The small molecule below binds the protein below.
Small molecule (SMILES): CC(=O)N[C@@H]1[C@@H](O)[C@H](O)[C@@H](CO)O[C@H]1O

Sequence of chain 3.A:
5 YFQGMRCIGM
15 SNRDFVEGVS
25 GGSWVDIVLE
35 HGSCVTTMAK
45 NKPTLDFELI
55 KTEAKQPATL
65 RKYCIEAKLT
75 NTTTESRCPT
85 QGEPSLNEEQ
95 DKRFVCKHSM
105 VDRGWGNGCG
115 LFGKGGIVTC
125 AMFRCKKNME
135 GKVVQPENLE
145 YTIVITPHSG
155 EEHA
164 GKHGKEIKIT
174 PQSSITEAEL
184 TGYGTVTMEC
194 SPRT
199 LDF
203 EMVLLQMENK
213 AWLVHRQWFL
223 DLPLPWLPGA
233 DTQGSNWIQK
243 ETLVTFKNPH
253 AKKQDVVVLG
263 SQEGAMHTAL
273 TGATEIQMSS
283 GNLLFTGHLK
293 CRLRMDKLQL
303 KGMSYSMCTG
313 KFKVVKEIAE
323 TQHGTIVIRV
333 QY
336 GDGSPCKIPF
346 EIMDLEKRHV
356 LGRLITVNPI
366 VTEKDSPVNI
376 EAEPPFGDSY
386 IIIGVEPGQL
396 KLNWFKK

Binding-site contacts:
Ligand atom O6 contacts residue NAG1 of chain 3.N at 4.1 Å.
Ligand atom C8 contacts residue PHE98 of chain 3.A at 3.6 Å (hydrophobic).
Ligand atom O6 contacts residue GLU46 of chain 3.B at 3.8 Å.
Ligand atom O6 contacts residue ASN75 of chain 3.A at 3.8 Å.
Ligand atom C5 contacts residue ASN75 of chain 3.A at 3.2 Å.
Ligand atom C2 contacts residue NAG1 of chain 3.N at 4.1 Å.
Ligand atom C6 contacts residue NAG1 of chain 3.N at 3.4 Å.
Ligand atom O6 contacts residue THR48 of chain 3.B at 4.0 Å.
Ligand atom C5 contacts residue NAG1 of chain 3.N at 3.7 Å.
Ligand atom O7 contacts residue MET126 of chain 3.A at 3.1 Å.
Ligand atom C1 contacts residue ASN75 of chain 3.A at 1.3 Å.
Ligand atom C8 contacts residue ASN75 of chain 3.A at 3.0 Å.
Ligand atom C4 contacts residue NAG1 of chain 3.N at 2.9 Å.
Ligand atom N2 contacts residue ASN75 of chain 3.A at 3.0 Å (h-bond).
Ligand atom O4 contacts residue NAG1 of chain 3.N at 1.6 Å.
Ligand atom C6 contacts residue CYS45 of chain 3.B at 4.4 Å (hydrophobic).
Ligand atom C7 contacts residue MET126 of chain 3.A at 3.8 Å (hydrophobic).
Ligand atom C3 contacts residue NAG1 of chain 3.N at 3.3 Å.
Ligand atom C4 contacts residue ASN75 of chain 3.A at 4.0 Å.
Ligand atom O7 contacts residue ASN75 of chain 3.A at 3.2 Å (h-bond).
Ligand atom C6 contacts residue ASN75 of chain 3.A at 3.8 Å.
Ligand atom O5 contacts residue ASN75 of chain 3.A at 2.1 Å (h-bond).
Ligand atom O6 contacts residue CYS45 of chain 3.B at 3.4 Å (h-bond).
Ligand atom C2 contacts residue ASN75 of chain 3.A at 2.6 Å.
Ligand atom O3 contacts residue NAG1 of chain 3.N at 2.4 Å (h-bond).
Ligand atom C7 contacts residue ASN75 of chain 3.A at 2.8 Å.
Ligand atom C8 contacts residue MET126 of chain 3.A at 3.7 Å (hydrophobic).
Ligand atom O5 contacts residue THR48 of chain 3.B at 4.0 Å.
Ligand atom C3 contacts residue ASN75 of chain 3.A at 3.5 Å.
Ligand atom C6 contacts residue THR48 of chain 3.B at 4.4 Å.

Sequence of chain 3.B:
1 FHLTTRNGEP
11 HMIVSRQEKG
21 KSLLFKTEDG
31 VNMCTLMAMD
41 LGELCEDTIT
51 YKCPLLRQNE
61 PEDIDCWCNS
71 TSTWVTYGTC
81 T